A small-molecule ligand and the protein it binds are described below.
Small molecule (SMILES): CC[C@H](C)[C@H](NC(=O)[C@H](C)N)C(=O)N[C@@H](CC(C)C)C(=O)N[C@@H](CC1=NC=NC1)C(=O)N[C@@H](C)C(=O)N[C@@H](CC(C)C)C(=O)N[C@@H](CC(C)C)C(=O)N[C@H](C=O)CCC(N)=O

Binding-site contacts:
Ligand atom ND1 contacts residue LEU69 of chain 1.A at 3.5 Å.
Ligand atom CB contacts residue ILE55 of chain 1.A at 3.7 Å (hydrophobic).
Ligand atom CD1 contacts residue LEU76 of chain 1.A at 4.1 Å (hydrophobic).
Ligand atom CD1 contacts residue LEU236 of chain 1.A at 4.0 Å (hydrophobic).
Ligand atom CD1 contacts residue LEU236 of chain 1.A at 3.6 Å (hydrophobic).
Ligand atom CG contacts residue LEU69 of chain 1.A at 4.2 Å (hydrophobic).
Ligand atom CA contacts residue ILE55 of chain 1.A at 4.0 Å (hydrophobic).
Ligand atom OE1 contacts residue LEU69 of chain 1.A at 3.7 Å.
Ligand atom CD2 contacts residue GLN72 of chain 1.A at 3.8 Å.
Ligand atom CD2 contacts residue MET240 of chain 1.A at 4.0 Å (hydrophobic).
Ligand atom CG contacts residue LEU69 of chain 1.A at 3.7 Å (hydrophobic).
Ligand atom O contacts residue LYS59 of chain 1.A at 4.0 Å.
Ligand atom CD2 contacts residue LYS59 of chain 1.A at 4.2 Å.
Ligand atom CD2 contacts residue VAL73 of chain 1.A at 3.7 Å (hydrophobic).
Ligand atom CD2 contacts residue LEU76 of chain 1.A at 3.9 Å (hydrophobic).
Ligand atom CG contacts residue ILE55 of chain 1.A at 3.9 Å (hydrophobic).
Ligand atom N contacts residue GLU239 of chain 1.A at 2.8 Å (salt-bridge).
Ligand atom NE2 contacts residue LEU69 of chain 1.A at 3.7 Å.
Ligand atom CD1 contacts residue ILE55 of chain 1.A at 3.6 Å (hydrophobic).
Ligand atom C contacts residue ILE55 of chain 1.A at 3.8 Å (hydrophobic).
Ligand atom O contacts residue LYS59 of chain 1.A at 4.2 Å.
Ligand atom CD1 contacts residue VAL73 of chain 1.A at 3.6 Å (hydrophobic).
Ligand atom CD2 contacts residue ILE55 of chain 1.A at 3.6 Å (hydrophobic).
Ligand atom CE1 contacts residue LEU69 of chain 1.A at 3.9 Å (hydrophobic).
Ligand atom CD1 contacts residue GLU239 of chain 1.A at 4.0 Å.
Ligand atom C contacts residue GLU239 of chain 1.A at 3.6 Å.
Ligand atom CG1 contacts residue GLU239 of chain 1.A at 3.5 Å.
Ligand atom CA contacts residue GLU239 of chain 1.A at 3.6 Å.
Ligand atom ND1 contacts residue VAL73 of chain 1.A at 3.4 Å.
Ligand atom CE1 contacts residue VAL73 of chain 1.A at 3.5 Å (hydrophobic).
Ligand atom CD2 contacts residue GLU77 of chain 1.A at 3.6 Å.
Ligand atom CB contacts residue GLU239 of chain 1.A at 3.5 Å.
Ligand atom CD1 contacts residue ASP235 of chain 1.A at 3.7 Å.
Ligand atom CD1 contacts residue GLN72 of chain 1.A at 4.0 Å.
Ligand atom CB contacts residue GLU239 of chain 1.A at 3.9 Å.
Ligand atom CD contacts residue LEU69 of chain 1.A at 3.5 Å (hydrophobic).
Ligand atom CA contacts residue GLU239 of chain 1.A at 3.7 Å.
Ligand atom O contacts residue ILE55 of chain 1.A at 3.6 Å.
Ligand atom N contacts residue GLU239 of chain 1.A at 3.9 Å.
Ligand atom N contacts residue ILE55 of chain 1.A at 4.0 Å.

Sequence of chain 1.A:
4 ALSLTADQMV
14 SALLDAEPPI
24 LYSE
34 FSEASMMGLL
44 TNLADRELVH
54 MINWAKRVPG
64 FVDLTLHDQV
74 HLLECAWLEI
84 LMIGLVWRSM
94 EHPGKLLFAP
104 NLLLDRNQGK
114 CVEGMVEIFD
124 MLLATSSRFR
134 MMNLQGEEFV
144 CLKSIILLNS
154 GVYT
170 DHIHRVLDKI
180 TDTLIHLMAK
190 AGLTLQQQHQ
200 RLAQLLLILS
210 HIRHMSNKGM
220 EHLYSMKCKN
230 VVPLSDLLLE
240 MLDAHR